This small molecule binds to this protein.
Small molecule (SMILES): CC(=O)N[C@H]1[C@H](O[C@H]2[C@H](O)[C@@H](NC(C)=O)CO[C@@H]2CO)O[C@H](CO)[C@@H](O)[C@@H]1O

Binding-site contacts:
Ligand atom C4 contacts residue ASN54 of chain 1.C at 4.3 Å.
Ligand atom C1 contacts residue THR334 of chain 1.C at 4.1 Å.
Ligand atom C8 contacts residue THR53 of chain 1.C at 4.0 Å.
Ligand atom C3 contacts residue ASN54 of chain 1.C at 3.8 Å.
Ligand atom C7 contacts residue ASN54 of chain 1.C at 3.1 Å.
Ligand atom N2 contacts residue ASN54 of chain 1.C at 2.8 Å (h-bond).
Ligand atom C2 contacts residue ASN54 of chain 1.C at 2.5 Å.
Ligand atom C5 contacts residue ASN54 of chain 1.C at 3.7 Å.
Ligand atom C1 contacts residue ASN54 of chain 1.C at 1.4 Å.
Ligand atom O7 contacts residue ASN54 of chain 1.C at 3.0 Å (h-bond).
Ligand atom O5 contacts residue ASN54 of chain 1.C at 2.4 Å (h-bond).
Ligand atom C8 contacts residue ASN54 of chain 1.C at 4.0 Å.
Ligand atom O5 contacts residue THR334 of chain 1.C at 4.1 Å.

Sequence of chain 1.C:
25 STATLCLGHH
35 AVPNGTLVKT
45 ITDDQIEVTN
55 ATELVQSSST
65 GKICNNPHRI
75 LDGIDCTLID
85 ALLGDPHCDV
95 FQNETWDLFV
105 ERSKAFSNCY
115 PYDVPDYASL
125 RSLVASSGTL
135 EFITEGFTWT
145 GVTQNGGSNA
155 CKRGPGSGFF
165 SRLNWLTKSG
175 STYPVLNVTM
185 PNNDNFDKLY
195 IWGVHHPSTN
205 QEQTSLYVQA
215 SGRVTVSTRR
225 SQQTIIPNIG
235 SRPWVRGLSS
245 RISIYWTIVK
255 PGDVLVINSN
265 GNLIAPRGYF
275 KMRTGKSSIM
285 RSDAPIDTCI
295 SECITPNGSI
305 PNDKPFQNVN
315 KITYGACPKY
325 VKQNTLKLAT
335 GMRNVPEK